The small molecule below binds the protein below.
Small molecule (SMILES): N[C@@H](Cc1c[nH]c2ccccc12)C(=O)O

Sequence of chain 1.T:
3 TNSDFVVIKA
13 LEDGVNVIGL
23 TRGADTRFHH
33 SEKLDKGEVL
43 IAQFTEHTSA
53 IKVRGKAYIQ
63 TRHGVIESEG

Sequence of chain 1.S:
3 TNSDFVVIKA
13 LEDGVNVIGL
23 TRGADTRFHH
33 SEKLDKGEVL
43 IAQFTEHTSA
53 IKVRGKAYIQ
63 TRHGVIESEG

Binding-site contacts:
Ligand atom C contacts residue THR47 of chain 1.S at 3.4 Å.
Ligand atom N contacts residue ARG24 of chain 1.T at 3.9 Å.
Ligand atom CZ2 contacts residue ALA44 of chain 1.S at 3.9 Å (hydrophobic).
Ligand atom C contacts residue THR50 of chain 1.S at 3.9 Å.
Ligand atom OXT contacts residue THR50 of chain 1.S at 2.9 Å (h-bond).
Ligand atom CD1 contacts residue THR47 of chain 1.S at 3.8 Å.
Ligand atom CE3 contacts residue HIS32 of chain 1.S at 3.9 Å.
Ligand atom OXT contacts residue THR47 of chain 1.S at 2.5 Å (h-bond).
Ligand atom CH2 contacts residue GLY21 of chain 1.S at 3.4 Å.
Ligand atom N contacts residue THR28 of chain 1.T at 3.0 Å (h-bond).
Ligand atom OXT contacts residue HIS49 of chain 1.S at 3.8 Å.
Ligand atom CA contacts residue THR28 of chain 1.T at 3.4 Å.
Ligand atom CA contacts residue HIS31 of chain 1.S at 3.9 Å.
Ligand atom C contacts residue GLY25 of chain 1.T at 3.5 Å.
Ligand atom CZ2 contacts residue ILE53 of chain 1.S at 3.9 Å (hydrophobic).
Ligand atom CE2 contacts residue THR50 of chain 1.S at 4.0 Å.
Ligand atom CB contacts residue SER51 of chain 1.T at 3.5 Å.
Ligand atom CZ3 contacts residue GLY21 of chain 1.S at 3.6 Å.
Ligand atom N contacts residue GLY25 of chain 1.T at 2.8 Å (h-bond).
Ligand atom O contacts residue THR47 of chain 1.S at 3.5 Å (h-bond).
Ligand atom CB contacts residue THR23 of chain 1.T at 3.8 Å.
Ligand atom CB contacts residue THR28 of chain 1.T at 3.6 Å.
Ligand atom CE2 contacts residue GLN45 of chain 1.S at 4.0 Å.
Ligand atom CZ2 contacts residue THR50 of chain 1.S at 3.9 Å.
Ligand atom CD1 contacts residue SER51 of chain 1.T at 3.6 Å.
Ligand atom CG contacts residue SER51 of chain 1.T at 3.9 Å.
Ligand atom CE3 contacts residue HIS31 of chain 1.S at 3.9 Å.
Ligand atom CA contacts residue THR23 of chain 1.T at 3.9 Å.
Ligand atom NE1 contacts residue ALA44 of chain 1.S at 3.7 Å.
Ligand atom NE1 contacts residue GLN45 of chain 1.S at 2.9 Å (h-bond).
Ligand atom CE2 contacts residue ALA44 of chain 1.S at 3.9 Å (hydrophobic).
Ligand atom CD1 contacts residue GLN45 of chain 1.S at 3.6 Å.
Ligand atom N contacts residue THR23 of chain 1.T at 2.9 Å (h-bond).
Ligand atom N contacts residue ASP27 of chain 1.T at 3.1 Å (salt-bridge).
Ligand atom O contacts residue GLY25 of chain 1.T at 2.9 Å (h-bond).
Ligand atom CA contacts residue GLY25 of chain 1.T at 3.5 Å.
Ligand atom C contacts residue SER51 of chain 1.T at 3.7 Å.
Ligand atom O contacts residue SER51 of chain 1.T at 3.1 Å (h-bond).
Ligand atom O contacts residue ARG24 of chain 1.T at 3.6 Å.
Ligand atom OXT contacts residue HIS31 of chain 1.S at 3.8 Å.